The protein below binds the small molecule below.
Small molecule (SMILES): O=C1NC2(CC(c3ccccc3)C2)C(=O)N1c1cncc2ccccc12

Sequence of chain 1.A:
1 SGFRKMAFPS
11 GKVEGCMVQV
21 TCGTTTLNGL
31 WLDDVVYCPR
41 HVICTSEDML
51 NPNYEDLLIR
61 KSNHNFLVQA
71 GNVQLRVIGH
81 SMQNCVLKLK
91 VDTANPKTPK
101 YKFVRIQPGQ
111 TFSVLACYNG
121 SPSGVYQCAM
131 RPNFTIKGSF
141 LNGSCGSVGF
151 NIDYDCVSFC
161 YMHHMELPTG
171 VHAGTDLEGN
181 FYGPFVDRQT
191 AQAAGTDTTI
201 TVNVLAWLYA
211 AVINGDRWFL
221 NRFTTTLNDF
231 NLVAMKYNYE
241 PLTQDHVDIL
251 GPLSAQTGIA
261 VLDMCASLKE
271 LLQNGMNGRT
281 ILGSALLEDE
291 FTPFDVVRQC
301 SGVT

Binding-site contacts:
Ligand atom C1 contacts residue CYS145 of chain 2.A at 3.6 Å (hydrophobic).
Ligand atom C7 contacts residue ASP187 of chain 2.A at 3.4 Å.
Ligand atom C18 contacts residue ASN142 of chain 2.A at 3.8 Å.
Ligand atom C9 contacts residue MET49 of chain 2.A at 3.5 Å (hydrophobic).
Ligand atom O2 contacts residue GLU166 of chain 2.A at 3.0 Å (salt-bridge).
Ligand atom O2 contacts residue MET165 of chain 2.A at 3.6 Å.
Ligand atom C3 contacts residue HIS41 of chain 2.A at 3.4 Å.
Ligand atom C14 contacts residue HIS163 of chain 2.A at 3.4 Å.
Ligand atom C7 contacts residue TYR54 of chain 2.A at 3.6 Å (hydrophobic).
Ligand atom C14 contacts residue GLU166 of chain 2.A at 3.9 Å.
Ligand atom C10 contacts residue HIS41 of chain 2.A at 3.9 Å.
Ligand atom C9 contacts residue CYS44 of chain 2.A at 3.9 Å (hydrophobic).
Ligand atom C15 contacts residue PHE140 of chain 2.A at 3.3 Å (hydrophobic).
Ligand atom O1 contacts residue CYS145 of chain 2.A at 3.7 Å.
Ligand atom C16 contacts residue LEU141 of chain 2.A at 3.6 Å (hydrophobic).
Ligand atom C17 contacts residue GLU166 of chain 2.A at 3.5 Å.
Ligand atom C8 contacts residue TYR54 of chain 2.A at 3.6 Å (hydrophobic).
Ligand atom C16 contacts residue ASN142 of chain 2.A at 3.8 Å.
Ligand atom C17 contacts residue PHE140 of chain 2.A at 3.4 Å (hydrophobic).
Ligand atom C8 contacts residue CYS44 of chain 2.A at 3.8 Å (hydrophobic).
Ligand atom N3 contacts residue LEU141 of chain 2.A at 3.9 Å.
Ligand atom C17 contacts residue SER1 of chain 1.A at 3.6 Å.
Ligand atom C14 contacts residue CYS145 of chain 2.A at 3.8 Å (hydrophobic).
Ligand atom C11 contacts residue GLN189 of chain 2.A at 3.9 Å.
Ligand atom C17 contacts residue ASN142 of chain 2.A at 3.7 Å.
Ligand atom C17 contacts residue LEU141 of chain 2.A at 3.6 Å (hydrophobic).
Ligand atom N3 contacts residue PHE140 of chain 2.A at 3.7 Å.
Ligand atom C16 contacts residue PHE140 of chain 2.A at 3.8 Å (hydrophobic).
Ligand atom O1 contacts residue ASN142 of chain 2.A at 3.2 Å (h-bond).
Ligand atom C15 contacts residue GLU166 of chain 2.A at 3.7 Å.
Ligand atom C8 contacts residue MET49 of chain 2.A at 3.9 Å (hydrophobic).
Ligand atom N3 contacts residue SER144 of chain 2.A at 3.5 Å (h-bond).
Ligand atom C3 contacts residue HIS164 of chain 2.A at 3.4 Å.
Ligand atom N3 contacts residue HIS163 of chain 2.A at 2.9 Å (h-bond).
Ligand atom C15 contacts residue LEU141 of chain 2.A at 3.6 Å (hydrophobic).
Ligand atom N2 contacts residue CYS145 of chain 2.A at 3.8 Å.
Ligand atom C9 contacts residue HIS41 of chain 2.A at 3.9 Å.
Ligand atom C8 contacts residue HIS41 of chain 2.A at 3.9 Å.
Ligand atom O1 contacts residue GLY143 of chain 2.A at 3.6 Å.
Ligand atom C16 contacts residue GLU166 of chain 2.A at 3.8 Å.

Sequence of chain 2.A:
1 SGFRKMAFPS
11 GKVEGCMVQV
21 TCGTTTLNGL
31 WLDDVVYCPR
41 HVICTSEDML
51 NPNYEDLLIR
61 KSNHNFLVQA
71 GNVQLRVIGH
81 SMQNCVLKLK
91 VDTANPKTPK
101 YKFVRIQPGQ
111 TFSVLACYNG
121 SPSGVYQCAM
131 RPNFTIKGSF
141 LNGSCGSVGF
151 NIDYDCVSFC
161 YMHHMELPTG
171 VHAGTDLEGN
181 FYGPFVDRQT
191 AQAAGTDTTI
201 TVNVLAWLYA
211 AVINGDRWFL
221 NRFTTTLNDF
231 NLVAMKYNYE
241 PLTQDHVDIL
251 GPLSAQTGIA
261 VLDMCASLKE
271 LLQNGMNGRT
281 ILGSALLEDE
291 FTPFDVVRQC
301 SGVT